This small molecule binds to this protein.
Small molecule (SMILES): CO[C@H]1CN(c2ccc(C#C[C@@]3(O)CN4CCC3CC4)c(Cc3ccccc3)n2)C[C@H]1O

Sequence of chain 1.C:
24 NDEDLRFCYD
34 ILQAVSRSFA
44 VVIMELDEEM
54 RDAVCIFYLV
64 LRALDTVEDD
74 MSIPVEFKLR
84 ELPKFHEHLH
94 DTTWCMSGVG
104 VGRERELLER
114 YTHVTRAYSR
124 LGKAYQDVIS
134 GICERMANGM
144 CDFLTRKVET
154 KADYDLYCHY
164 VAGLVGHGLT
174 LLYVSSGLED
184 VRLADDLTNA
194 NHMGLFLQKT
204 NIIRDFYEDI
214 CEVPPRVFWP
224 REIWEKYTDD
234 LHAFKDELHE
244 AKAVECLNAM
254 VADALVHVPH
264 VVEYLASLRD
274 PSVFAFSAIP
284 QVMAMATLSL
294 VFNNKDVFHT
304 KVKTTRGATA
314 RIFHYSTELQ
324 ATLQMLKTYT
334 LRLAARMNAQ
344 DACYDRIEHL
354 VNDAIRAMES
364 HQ

Binding-site contacts:
Ligand atom CAW contacts residue TYR61 of chain 1.C at 3.6 Å (hydrophobic).
Ligand atom CAF contacts residue VAL57 of chain 1.C at 3.8 Å (hydrophobic).
Ligand atom CAO contacts residue TYR61 of chain 1.C at 3.9 Å (hydrophobic).
Ligand atom NAU contacts residue PHE42 of chain 1.C at 3.8 Å.
Ligand atom CAF contacts residue TYR61 of chain 1.C at 3.7 Å (hydrophobic).
Ligand atom CAI contacts residue TYR61 of chain 1.C at 3.9 Å (hydrophobic).
Ligand atom OAB contacts residue SER280 of chain 1.C at 2.8 Å (h-bond).
Ligand atom CBB contacts residue VAL164 of chain 1.C at 3.4 Å (hydrophobic).
Ligand atom OAC contacts residue GLN201 of chain 1.C at 3.5 Å (h-bond).
Ligand atom CAM contacts residue LEU64 of chain 1.C at 3.6 Å (hydrophobic).
Ligand atom CAQ contacts residue PHE42 of chain 1.C at 3.7 Å (hydrophobic).
Ligand atom NBE contacts residue LEU172 of chain 1.C at 3.7 Å.
Ligand atom NAU contacts residue LEU200 of chain 1.C at 3.9 Å.
Ligand atom CBA contacts residue SER280 of chain 1.C at 3.8 Å.
Ligand atom CAA contacts residue TYR176 of chain 1.C at 3.3 Å (hydrophobic).
Ligand atom CAI contacts residue PHE42 of chain 1.C at 3.7 Å (hydrophobic).
Ligand atom CAH contacts residue VAL168 of chain 1.C at 3.8 Å (hydrophobic).
Ligand atom CAP contacts residue ASP68 of chain 1.C at 3.6 Å.
Ligand atom CAE contacts residue VAL164 of chain 1.C at 3.6 Å (hydrophobic).
Ligand atom CAK contacts residue VAL168 of chain 1.C at 3.6 Å (hydrophobic).
Ligand atom CAH contacts residue TYR61 of chain 1.C at 3.5 Å (hydrophobic).
Ligand atom CAR contacts residue LEU172 of chain 1.C at 3.6 Å (hydrophobic).
Ligand atom CAL contacts residue LEU200 of chain 1.C at 3.5 Å (hydrophobic).
Ligand atom CAJ contacts residue VAL168 of chain 1.C at 3.4 Å (hydrophobic).
Ligand atom CAG contacts residue ILE46 of chain 1.C at 3.6 Å (hydrophobic).
Ligand atom CAD contacts residue VAL168 of chain 1.C at 3.8 Å (hydrophobic).
Ligand atom CAA contacts residue TYR267 of chain 1.C at 3.6 Å (hydrophobic).
Ligand atom NBE contacts residue LEU200 of chain 1.C at 3.5 Å.
Ligand atom CBC contacts residue LEU172 of chain 1.C at 3.6 Å (hydrophobic).
Ligand atom OAC contacts residue VAL164 of chain 1.C at 2.9 Å (h-bond).
Ligand atom CAJ contacts residue TYR61 of chain 1.C at 3.4 Å (hydrophobic).
Ligand atom OAB contacts residue PRO283 of chain 1.C at 3.8 Å.
Ligand atom CBF contacts residue VAL164 of chain 1.C at 3.5 Å (hydrophobic).
Ligand atom OAB contacts residue GLN284 of chain 1.C at 3.3 Å (h-bond).
Ligand atom CAK contacts residue ALA165 of chain 1.C at 3.6 Å (hydrophobic).
Ligand atom CAG contacts residue PHE279 of chain 1.C at 3.8 Å (hydrophobic).
Ligand atom CAX contacts residue VAL168 of chain 1.C at 3.6 Å (hydrophobic).
Ligand atom CAS contacts residue LEU200 of chain 1.C at 3.9 Å (hydrophobic).
Ligand atom CAY contacts residue LEU200 of chain 1.C at 3.4 Å (hydrophobic).
Ligand atom CAG contacts residue VAL57 of chain 1.C at 3.8 Å (hydrophobic).